A small-molecule ligand and the protein it binds are described below.
Small molecule (SMILES): Nc1nc2c(ncn2[C@@H]2O[C@H](CO[P](=O)(O)O[P](=O)(O)NP(=O)(O)O)[C@@H](O)[C@H]2O)c(=O)[nH]1

Binding-site contacts:
Ligand atom O6 contacts residue ASN123 of chain 1.C at 2.9 Å (h-bond).
Ligand atom O3G contacts residue GLY20 of chain 1.C at 3.5 Å.
Ligand atom O1G contacts residue ALA42 of chain 1.C at 3.3 Å.
Ligand atom PB contacts residue MG1 of chain 1.H at 3.3 Å.
Ligand atom O1A contacts residue THR26 of chain 1.C at 2.6 Å (h-bond).
Ligand atom O1B contacts residue LYS24 of chain 1.C at 2.8 Å (salt-bridge).
Ligand atom O2G contacts residue MG1 of chain 1.H at 2.0 Å.
Ligand atom N3B contacts residue MG1 of chain 1.H at 3.5 Å.
Ligand atom O1A contacts residue THR25 of chain 1.C at 3.3 Å (h-bond).
Ligand atom N3B contacts residue GLY21 of chain 1.C at 3.2 Å (h-bond).
Ligand atom O3G contacts residue LYS24 of chain 1.C at 2.7 Å (salt-bridge).
Ligand atom O6 contacts residue ALA152 of chain 1.C at 2.9 Å (h-bond).
Ligand atom O6 contacts residue ASP126 of chain 1.C at 3.5 Å (salt-bridge).
Ligand atom N1 contacts residue LYS153 of chain 1.C at 3.5 Å.
Ligand atom N3B contacts residue TYR40 of chain 1.C at 3.5 Å.
Ligand atom O2G contacts residue THR43 of chain 1.C at 2.9 Å (h-bond).
Ligand atom O3A contacts residue GLY23 of chain 1.C at 3.0 Å (h-bond).
Ligand atom O2' contacts residue LYS38 of chain 1.C at 3.4 Å (salt-bridge).
Ligand atom PB contacts residue LYS24 of chain 1.C at 3.4 Å.
Ligand atom O1A contacts residue GLY23 of chain 1.C at 3.5 Å.
Ligand atom O6 contacts residue SER151 of chain 1.C at 3.4 Å (h-bond).
Ligand atom N7 contacts residue ASN123 of chain 1.C at 3.3 Å (h-bond).
Ligand atom N1 contacts residue ASP126 of chain 1.C at 2.9 Å (salt-bridge).
Ligand atom O3' contacts residue LYS38 of chain 1.C at 2.5 Å (salt-bridge).
Ligand atom O4' contacts residue LYS124 of chain 1.C at 3.0 Å (salt-bridge).
Ligand atom O1B contacts residue THR22 of chain 1.C at 3.2 Å (h-bond).
Ligand atom O1G contacts residue TYR40 of chain 1.C at 2.8 Å (h-bond).
Ligand atom O3G contacts residue GLY69 of chain 1.C at 2.8 Å (h-bond).
Ligand atom O1B contacts residue GLY23 of chain 1.C at 3.0 Å (h-bond).
Ligand atom O6 contacts residue LYS153 of chain 1.C at 3.1 Å (salt-bridge).
Ligand atom O2B contacts residue THR25 of chain 1.C at 2.9 Å (h-bond).
Ligand atom PA contacts residue THR26 of chain 1.C at 3.6 Å.
Ligand atom O3A contacts residue LYS24 of chain 1.C at 3.5 Å (salt-bridge).
Ligand atom O2A contacts residue TYR40 of chain 1.C at 3.5 Å.
Ligand atom O2' contacts residue GLU37 of chain 1.C at 2.6 Å (salt-bridge).
Ligand atom O2B contacts residue LYS24 of chain 1.C at 3.5 Å (salt-bridge).
Ligand atom O5' contacts residue THR26 of chain 1.C at 3.4 Å (h-bond).
Ligand atom O2B contacts residue MG1 of chain 1.H at 2.1 Å.
Ligand atom N2 contacts residue ASP126 of chain 1.C at 3.0 Å (salt-bridge).
Ligand atom PG contacts residue MG1 of chain 1.H at 3.3 Å.

Sequence of chain 1.C:
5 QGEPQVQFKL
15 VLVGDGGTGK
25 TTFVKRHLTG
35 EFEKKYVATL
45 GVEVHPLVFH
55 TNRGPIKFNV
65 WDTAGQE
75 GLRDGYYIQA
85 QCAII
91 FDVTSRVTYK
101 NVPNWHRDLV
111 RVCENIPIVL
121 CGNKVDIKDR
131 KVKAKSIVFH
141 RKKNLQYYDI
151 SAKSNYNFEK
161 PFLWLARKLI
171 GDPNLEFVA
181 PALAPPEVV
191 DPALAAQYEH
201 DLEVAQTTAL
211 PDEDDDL